Sequence of chain 1.A:
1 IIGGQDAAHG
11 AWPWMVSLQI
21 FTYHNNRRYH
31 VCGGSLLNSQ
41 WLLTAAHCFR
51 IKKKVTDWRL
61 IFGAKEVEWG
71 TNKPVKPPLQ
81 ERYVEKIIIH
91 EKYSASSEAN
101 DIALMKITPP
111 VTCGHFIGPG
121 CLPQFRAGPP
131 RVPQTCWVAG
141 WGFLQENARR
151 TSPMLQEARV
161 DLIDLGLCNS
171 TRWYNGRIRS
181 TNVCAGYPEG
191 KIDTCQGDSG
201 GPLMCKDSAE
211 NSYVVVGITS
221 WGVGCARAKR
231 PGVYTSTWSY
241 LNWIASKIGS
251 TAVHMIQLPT

Binding-site contacts:
Ligand atom C5 contacts residue ASN169 of chain 1.A at 3.6 Å.
Ligand atom C8 contacts residue ARG179 of chain 1.A at 3.7 Å.
Ligand atom C5 contacts residue ASN175 of chain 1.A at 4.0 Å.
Ligand atom C3 contacts residue ILE178 of chain 1.A at 4.0 Å (hydrophobic).
Ligand atom O3 contacts residue ASN175 of chain 1.A at 3.4 Å (h-bond).
Ligand atom N2 contacts residue ILE178 of chain 1.A at 2.9 Å (h-bond).
Ligand atom C7 contacts residue ASN169 of chain 1.A at 3.7 Å.
Ligand atom C2 contacts residue ASN175 of chain 1.A at 4.1 Å.
Ligand atom O6 contacts residue GLY176 of chain 1.A at 4.5 Å.
Ligand atom C1 contacts residue GLY176 of chain 1.A at 3.9 Å.
Ligand atom O2 contacts residue ASN169 of chain 1.A at 3.4 Å (h-bond).
Ligand atom O2 contacts residue GLY176 of chain 1.A at 3.0 Å.
Ligand atom C1 contacts residue ILE178 of chain 1.A at 3.7 Å (hydrophobic).
Ligand atom C5 contacts residue GLY176 of chain 1.A at 4.2 Å.
Ligand atom C8 contacts residue LEU165 of chain 1.A at 4.1 Å (hydrophobic).
Ligand atom C2 contacts residue ILE178 of chain 1.A at 3.6 Å (hydrophobic).
Ligand atom C5 contacts residue GLY176 of chain 1.A at 3.5 Å.
Ligand atom C3 contacts residue GLY176 of chain 1.A at 4.5 Å.
Ligand atom C1 contacts residue ASN169 of chain 1.A at 1.4 Å.
Ligand atom C4 contacts residue GLY176 of chain 1.A at 4.3 Å.
Ligand atom O4 contacts residue ASN175 of chain 1.A at 3.5 Å (h-bond).
Ligand atom O7 contacts residue ASN169 of chain 1.A at 4.2 Å.
Ligand atom C8 contacts residue ILE178 of chain 1.A at 3.9 Å (hydrophobic).
Ligand atom C1 contacts residue GLY176 of chain 1.A at 3.7 Å.
Ligand atom O2 contacts residue ASN175 of chain 1.A at 3.4 Å.
Ligand atom C2 contacts residue ASN169 of chain 1.A at 2.4 Å.
Ligand atom C6 contacts residue GLY176 of chain 1.A at 4.0 Å.
Ligand atom C4 contacts residue ASN175 of chain 1.A at 3.2 Å.
Ligand atom C8 contacts residue SER180 of chain 1.A at 3.5 Å.
Ligand atom N2 contacts residue ASN169 of chain 1.A at 2.9 Å (h-bond).
Ligand atom O5 contacts residue ASN169 of chain 1.A at 2.4 Å (h-bond).
Ligand atom C7 contacts residue ILE178 of chain 1.A at 3.8 Å (hydrophobic).
Ligand atom C3 contacts residue GLY176 of chain 1.A at 4.2 Å.
Ligand atom C3 contacts residue ASN175 of chain 1.A at 2.9 Å.
Ligand atom O5 contacts residue GLY176 of chain 1.A at 3.3 Å.
Ligand atom O3 contacts residue THR171 of chain 1.A at 4.5 Å.
Ligand atom C3 contacts residue ASN169 of chain 1.A at 3.7 Å.
Ligand atom C4 contacts residue ASN169 of chain 1.A at 4.3 Å.
Ligand atom C2 contacts residue GLY176 of chain 1.A at 3.9 Å.

This protein binds this small molecule.
Small molecule (SMILES): CC(=O)N[C@H]1[C@H](O[C@H]2[C@H](O)[C@@H](NC(C)=O)CO[C@@H]2CO[C@H]2O[C@@H](C)[C@@H](O)[C@@H](O)[C@@H]2O)O[C@H](CO)[C@@H](O[C@@H]2O[C@H](CO[C@H]3O[C@@H](CO)[C@@H](O)[C@H](O)[C@@H]3O)[C@@H](O)[C@H](O)[C@@H]2O)[C@@H]1O